Binding-site contacts:
Ligand atom C contacts residue ARG20 of chain 1.A at 3.9 Å.
Ligand atom OXT contacts residue TYR84 of chain 1.A at 3.2 Å (h-bond).
Ligand atom OXT contacts residue ARG92 of chain 1.A at 3.2 Å (salt-bridge).
Ligand atom OXT contacts residue ARG239 of chain 2.A at 4.3 Å.
Ligand atom C contacts residue ARG92 of chain 1.A at 4.2 Å.
Ligand atom O contacts residue TYR84 of chain 1.A at 4.3 Å.
Ligand atom C contacts residue TYR84 of chain 1.A at 3.7 Å (hydrophobic).
Ligand atom O contacts residue ARG20 of chain 1.A at 3.4 Å (salt-bridge).
Ligand atom N contacts residue TYR84 of chain 1.A at 4.2 Å.
Ligand atom CA contacts residue TYR84 of chain 1.A at 4.0 Å (hydrophobic).
Ligand atom OXT contacts residue ARG20 of chain 1.A at 3.2 Å (salt-bridge).

The protein below binds the small molecule below.
Small molecule (SMILES): NCC(=O)O

Sequence of chain 2.A:
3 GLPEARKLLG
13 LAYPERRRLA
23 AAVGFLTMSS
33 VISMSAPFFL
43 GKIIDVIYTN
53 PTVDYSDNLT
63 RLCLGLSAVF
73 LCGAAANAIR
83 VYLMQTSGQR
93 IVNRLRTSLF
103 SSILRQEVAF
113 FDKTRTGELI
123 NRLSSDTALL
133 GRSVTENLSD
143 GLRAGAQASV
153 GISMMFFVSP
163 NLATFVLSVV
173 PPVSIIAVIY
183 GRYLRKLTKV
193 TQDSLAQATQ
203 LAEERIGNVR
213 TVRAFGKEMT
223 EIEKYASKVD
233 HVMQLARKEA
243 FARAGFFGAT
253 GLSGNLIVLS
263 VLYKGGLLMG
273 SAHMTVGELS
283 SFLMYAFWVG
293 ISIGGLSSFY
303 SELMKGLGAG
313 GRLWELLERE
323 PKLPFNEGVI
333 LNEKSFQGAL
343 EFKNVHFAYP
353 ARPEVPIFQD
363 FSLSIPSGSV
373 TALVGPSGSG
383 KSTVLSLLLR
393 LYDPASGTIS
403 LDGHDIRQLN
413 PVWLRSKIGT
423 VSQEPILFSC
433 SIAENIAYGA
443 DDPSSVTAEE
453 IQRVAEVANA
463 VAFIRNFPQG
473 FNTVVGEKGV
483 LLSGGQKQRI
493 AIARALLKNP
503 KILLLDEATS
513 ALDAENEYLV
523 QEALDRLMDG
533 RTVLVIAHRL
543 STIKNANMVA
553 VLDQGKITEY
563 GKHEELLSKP

Sequence of chain 1.A:
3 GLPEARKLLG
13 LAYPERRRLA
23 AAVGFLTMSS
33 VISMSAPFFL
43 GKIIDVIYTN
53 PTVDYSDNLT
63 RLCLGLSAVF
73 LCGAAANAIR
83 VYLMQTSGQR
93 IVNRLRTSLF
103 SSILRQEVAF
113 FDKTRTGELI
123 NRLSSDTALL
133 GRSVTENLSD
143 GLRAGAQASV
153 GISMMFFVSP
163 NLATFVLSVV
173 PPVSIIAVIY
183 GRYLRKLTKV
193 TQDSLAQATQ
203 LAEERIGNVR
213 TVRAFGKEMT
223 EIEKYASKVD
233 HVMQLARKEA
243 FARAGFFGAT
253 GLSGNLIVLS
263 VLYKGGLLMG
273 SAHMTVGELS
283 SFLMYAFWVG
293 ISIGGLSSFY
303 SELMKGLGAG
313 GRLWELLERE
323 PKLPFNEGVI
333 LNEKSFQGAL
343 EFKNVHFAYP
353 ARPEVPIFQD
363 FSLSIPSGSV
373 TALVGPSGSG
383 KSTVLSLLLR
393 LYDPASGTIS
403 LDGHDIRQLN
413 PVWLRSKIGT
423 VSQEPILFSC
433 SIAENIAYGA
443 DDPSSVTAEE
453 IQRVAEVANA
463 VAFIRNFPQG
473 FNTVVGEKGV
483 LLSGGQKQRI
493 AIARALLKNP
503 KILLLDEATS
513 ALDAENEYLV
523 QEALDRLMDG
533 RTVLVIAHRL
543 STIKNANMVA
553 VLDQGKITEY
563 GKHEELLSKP